Sequence of chain 1.P:
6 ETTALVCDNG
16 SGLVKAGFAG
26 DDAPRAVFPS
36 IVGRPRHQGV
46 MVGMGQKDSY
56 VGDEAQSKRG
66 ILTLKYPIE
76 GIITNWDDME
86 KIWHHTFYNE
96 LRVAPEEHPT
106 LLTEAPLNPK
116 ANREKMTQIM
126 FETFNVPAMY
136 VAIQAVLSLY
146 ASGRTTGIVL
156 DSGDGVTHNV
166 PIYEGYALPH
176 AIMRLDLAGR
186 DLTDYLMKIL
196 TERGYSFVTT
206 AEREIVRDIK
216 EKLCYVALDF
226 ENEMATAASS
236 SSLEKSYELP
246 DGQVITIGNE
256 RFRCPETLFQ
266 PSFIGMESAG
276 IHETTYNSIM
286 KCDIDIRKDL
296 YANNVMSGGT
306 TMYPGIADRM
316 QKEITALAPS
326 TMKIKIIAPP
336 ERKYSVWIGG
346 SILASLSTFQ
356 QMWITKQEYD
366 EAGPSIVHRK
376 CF

Sequence of chain 1.O:
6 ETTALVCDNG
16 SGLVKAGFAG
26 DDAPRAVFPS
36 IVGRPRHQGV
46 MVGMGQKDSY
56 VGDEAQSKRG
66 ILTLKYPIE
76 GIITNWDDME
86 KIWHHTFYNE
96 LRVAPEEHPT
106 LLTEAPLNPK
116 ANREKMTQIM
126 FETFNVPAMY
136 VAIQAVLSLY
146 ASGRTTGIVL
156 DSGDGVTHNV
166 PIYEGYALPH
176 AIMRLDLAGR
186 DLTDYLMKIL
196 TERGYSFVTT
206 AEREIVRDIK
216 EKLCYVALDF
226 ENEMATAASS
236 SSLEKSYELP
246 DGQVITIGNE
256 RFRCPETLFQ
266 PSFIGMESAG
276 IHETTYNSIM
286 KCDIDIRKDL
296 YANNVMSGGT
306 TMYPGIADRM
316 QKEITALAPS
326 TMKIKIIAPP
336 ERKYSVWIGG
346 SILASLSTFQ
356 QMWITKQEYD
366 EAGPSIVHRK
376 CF

This protein binds this small molecule.
Small molecule (SMILES): C[C@@H]1NC(=O)[C@H](C[C@@](C)(O)CO)NC(=O)[C@@H]2CC3=C(N=C4C=CC=CC43)SC[C@H](NC(=O)[C@@H]([C@H](C)O)NC1=O)C(=O)N1C[C@H](O)C[C@H]1C(=O)N[C@@H](C)C(=O)N2

Binding-site contacts:
Ligand atom O contacts residue SER201 of chain 1.Q at 3.6 Å (h-bond).
Ligand atom O contacts residue GLN248 of chain 1.Q at 3.0 Å (h-bond).
Ligand atom CH2 contacts residue LEU112 of chain 1.P at 4.1 Å (hydrophobic).
Ligand atom CD2 contacts residue SER201 of chain 1.Q at 4.0 Å.
Ligand atom CH2 contacts residue ILE77 of chain 1.P at 4.0 Å (hydrophobic).
Ligand atom N contacts residue GLY199 of chain 1.Q at 4.2 Å.
Ligand atom CH2 contacts residue ARG179 of chain 1.P at 3.2 Å.
Ligand atom CB contacts residue ASP181 of chain 1.P at 4.0 Å.
Ligand atom C contacts residue GLN248 of chain 1.Q at 3.7 Å.
Ligand atom CG contacts residue HIC75 of chain 1.P at 3.9 Å.
Ligand atom CD1 contacts residue TYR200 of chain 1.Q at 3.7 Å (hydrophobic).
Ligand atom CE3 contacts residue GLY199 of chain 1.Q at 3.4 Å.
Ligand atom CZ2 contacts residue ILE77 of chain 1.P at 3.5 Å (hydrophobic).
Ligand atom CH2 contacts residue PRO114 of chain 1.P at 4.3 Å (hydrophobic).
Ligand atom CZ2 contacts residue ARG179 of chain 1.P at 3.2 Å.
Ligand atom O1 contacts residue GLY199 of chain 1.Q at 3.5 Å (h-bond).
Ligand atom CB contacts residue GLU74 of chain 1.P at 3.5 Å.
Ligand atom CZ3 contacts residue PRO114 of chain 1.P at 3.9 Å (hydrophobic).
Ligand atom CA contacts residue SER201 of chain 1.Q at 4.1 Å.
Ligand atom CA contacts residue GLN248 of chain 1.Q at 3.2 Å.
Ligand atom CB contacts residue ILE77 of chain 1.P at 4.1 Å (hydrophobic).
Ligand atom CZ3 contacts residue SER201 of chain 1.Q at 4.3 Å.
Ligand atom CB contacts residue LEU244 of chain 1.Q at 4.3 Å (hydrophobic).
Ligand atom CB contacts residue TYR200 of chain 1.Q at 3.8 Å (hydrophobic).
Ligand atom O2 contacts residue TYR200 of chain 1.Q at 4.3 Å.
Ligand atom CE2 contacts residue ILE77 of chain 1.P at 3.7 Å (hydrophobic).
Ligand atom CB contacts residue TYR200 of chain 1.Q at 4.2 Å (hydrophobic).
Ligand atom CB contacts residue PHE202 of chain 1.Q at 4.3 Å (hydrophobic).
Ligand atom CE3 contacts residue SER201 of chain 1.Q at 4.0 Å.
Ligand atom N contacts residue TYR200 of chain 1.Q at 4.2 Å.
Ligand atom C contacts residue SER201 of chain 1.Q at 4.2 Å.
Ligand atom CD contacts residue HIC75 of chain 1.P at 4.2 Å.
Ligand atom CG2 contacts residue GLU207 of chain 1.Q at 3.3 Å.
Ligand atom CZ3 contacts residue GLY199 of chain 1.Q at 4.0 Å.
Ligand atom CB contacts residue GLU207 of chain 1.Q at 3.9 Å.
Ligand atom N contacts residue GLN248 of chain 1.Q at 3.8 Å.
Ligand atom NE1 contacts residue ASP181 of chain 1.P at 3.9 Å.
Ligand atom CE2 contacts residue SER201 of chain 1.Q at 4.2 Å.
Ligand atom CB contacts residue GLN248 of chain 1.Q at 3.3 Å.
Ligand atom NE1 contacts residue ILE77 of chain 1.P at 4.1 Å.

Sequence of chain 1.Q:
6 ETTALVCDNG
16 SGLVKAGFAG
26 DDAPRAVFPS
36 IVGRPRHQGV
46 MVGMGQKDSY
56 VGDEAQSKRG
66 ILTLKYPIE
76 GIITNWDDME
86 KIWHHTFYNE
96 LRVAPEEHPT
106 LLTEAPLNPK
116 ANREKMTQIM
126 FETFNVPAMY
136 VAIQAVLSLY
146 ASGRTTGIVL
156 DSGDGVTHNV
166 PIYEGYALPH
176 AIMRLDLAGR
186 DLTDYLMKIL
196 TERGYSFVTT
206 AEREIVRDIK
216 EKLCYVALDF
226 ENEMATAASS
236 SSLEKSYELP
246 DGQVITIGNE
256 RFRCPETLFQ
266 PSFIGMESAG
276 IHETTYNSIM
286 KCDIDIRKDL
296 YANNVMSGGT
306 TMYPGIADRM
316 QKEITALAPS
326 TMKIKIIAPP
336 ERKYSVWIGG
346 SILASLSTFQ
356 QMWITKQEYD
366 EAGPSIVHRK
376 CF